Sequence of chain 1.Q:
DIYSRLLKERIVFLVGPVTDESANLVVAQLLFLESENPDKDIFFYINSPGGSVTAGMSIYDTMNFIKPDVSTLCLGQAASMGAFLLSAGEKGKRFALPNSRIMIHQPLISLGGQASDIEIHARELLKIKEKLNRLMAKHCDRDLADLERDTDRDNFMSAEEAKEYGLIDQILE

Sequence of chain 1.P:
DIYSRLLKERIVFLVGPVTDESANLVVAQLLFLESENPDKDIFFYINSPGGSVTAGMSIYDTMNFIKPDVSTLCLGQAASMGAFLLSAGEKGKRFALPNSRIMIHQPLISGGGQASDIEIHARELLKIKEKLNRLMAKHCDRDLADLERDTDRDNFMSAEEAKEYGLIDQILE

Binding-site contacts:
Ligand atom F1 contacts residue LEU132 of chain 1.Q at 3.4 Å.
Ligand atom CA contacts residue OCA1 of chain 1.UB at 3.8 Å.
Ligand atom CE2 contacts residue TYR80 of chain 1.Q at 3.7 Å (hydrophobic).
Ligand atom CB contacts residue OCA1 of chain 1.UB at 3.8 Å.
Ligand atom CD contacts residue PHE130 of chain 1.Q at 3.5 Å (hydrophobic).
Ligand atom CB contacts residue TYR80 of chain 1.Q at 3.8 Å (hydrophobic).
Ligand atom CA contacts residue PHE78 of chain 1.Q at 3.8 Å (hydrophobic).
Ligand atom CE contacts residue GLU44 of chain 1.Q at 3.1 Å.
Ligand atom F2 contacts residue VAL62 of chain 1.P at 3.7 Å.
Ligand atom CZ contacts residue THR97 of chain 1.P at 3.4 Å.
Ligand atom F1 contacts residue PHE100 of chain 1.P at 3.4 Å.
Ligand atom CD1 contacts residue LEU132 of chain 1.Q at 3.7 Å (hydrophobic).
Ligand atom CD contacts residue OCA1 of chain 1.UB at 3.8 Å.
Ligand atom CB contacts residue LEU108 of chain 1.Q at 3.7 Å (hydrophobic).
Ligand atom O contacts residue PHE100 of chain 1.P at 3.7 Å.
Ligand atom F2 contacts residue TYR80 of chain 1.Q at 3.1 Å.
Ligand atom CD2 contacts residue TYR80 of chain 1.Q at 3.4 Å (hydrophobic).
Ligand atom C contacts residue PHE78 of chain 1.Q at 3.6 Å (hydrophobic).
Ligand atom CG2 contacts residue OCA1 of chain 1.UB at 3.6 Å.
Ligand atom CB contacts residue PHE130 of chain 1.Q at 3.7 Å (hydrophobic).
Ligand atom CG contacts residue LEU108 of chain 1.Q at 3.7 Å (hydrophobic).
Ligand atom CE contacts residue LEU209 of chain 1.Q at 3.8 Å (hydrophobic).
Ligand atom F2 contacts residue LEU66 of chain 1.P at 3.4 Å.
Ligand atom C contacts residue TYR80 of chain 1.Q at 3.7 Å (hydrophobic).
Ligand atom CB contacts residue PHE78 of chain 1.Q at 3.5 Å (hydrophobic).
Ligand atom O contacts residue TYR80 of chain 1.Q at 2.6 Å (h-bond).
Ligand atom CB contacts residue LEU209 of chain 1.Q at 3.8 Å (hydrophobic).
Ligand atom N contacts residue TYR80 of chain 1.Q at 2.7 Å (h-bond).
Ligand atom CE1 contacts residue LEU132 of chain 1.Q at 3.5 Å (hydrophobic).
Ligand atom F1 contacts residue ASP96 of chain 1.P at 3.5 Å.
Ligand atom CD2 contacts residue LEU108 of chain 1.Q at 3.4 Å (hydrophobic).
Ligand atom N contacts residue OCA1 of chain 1.UB at 1.5 Å.
Ligand atom CZ contacts residue LEU132 of chain 1.Q at 3.7 Å (hydrophobic).
Ligand atom F1 contacts residue THR97 of chain 1.P at 3.2 Å.
Ligand atom CA contacts residue PHE78 of chain 1.Q at 3.7 Å (hydrophobic).
Ligand atom N contacts residue PHE100 of chain 1.P at 3.6 Å.
Ligand atom C contacts residue OCA1 of chain 1.UB at 3.1 Å.
Ligand atom C contacts residue PHE100 of chain 1.P at 3.8 Å (hydrophobic).
Ligand atom CA contacts residue OCA1 of chain 1.UB at 2.5 Å.
Ligand atom N contacts residue OCA1 of chain 1.UB at 2.6 Å (h-bond).

This protein binds this small molecule.
Small molecule (SMILES): C[C@@H]1C[C@H]2C(=O)O[C@@H](C)[C@H](NC(=O)[C@@H](N)Cc3cc(F)cc(F)c3)C(=O)N3CCC[C@H]3C(=O)N3CCCC[C@H]3C(=O)N[C@@H](C)C(=O)N2C1